Sequence of chain 2.A:
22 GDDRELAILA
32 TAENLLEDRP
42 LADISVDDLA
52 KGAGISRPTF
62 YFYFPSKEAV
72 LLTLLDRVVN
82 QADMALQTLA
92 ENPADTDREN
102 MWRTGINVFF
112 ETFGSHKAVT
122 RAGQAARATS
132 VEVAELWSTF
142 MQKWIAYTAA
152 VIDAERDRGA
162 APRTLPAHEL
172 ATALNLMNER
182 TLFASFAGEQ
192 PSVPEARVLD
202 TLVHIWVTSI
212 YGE

Binding-site contacts:
Ligand atom N2 contacts residue TRP207 of chain 2.A at 3.9 Å.
Ligand atom C1 contacts residue PHE187 of chain 2.A at 4.1 Å (hydrophobic).
Ligand atom C10 contacts residue THR149 of chain 2.A at 3.4 Å.
Ligand atom C10 contacts residue PHE110 of chain 2.A at 3.8 Å (hydrophobic).
Ligand atom C10 contacts residue TRP207 of chain 2.A at 4.0 Å (hydrophobic).
Ligand atom C4 contacts residue GLU180 of chain 2.A at 3.8 Å.
Ligand atom C7 contacts residue TRP145 of chain 2.A at 3.9 Å (hydrophobic).
Ligand atom C9 contacts residue PHE110 of chain 2.A at 3.4 Å (hydrophobic).
Ligand atom C8 contacts residue ASN179 of chain 2.A at 3.6 Å.
Ligand atom C6 contacts residue MET142 of chain 2.A at 3.6 Å (hydrophobic).
Ligand atom C3 contacts residue LEU183 of chain 2.A at 4.0 Å (hydrophobic).
Ligand atom O1 contacts residue ASN179 of chain 2.A at 2.8 Å (h-bond).
Ligand atom O1 contacts residue PHE110 of chain 2.A at 3.4 Å.
Ligand atom C12 contacts residue THR149 of chain 2.A at 3.7 Å.
Ligand atom N1 contacts residue PHE110 of chain 2.A at 3.9 Å.
Ligand atom C8 contacts residue ASN176 of chain 2.A at 3.6 Å.
Ligand atom C2 contacts residue PHE114 of chain 2.A at 3.9 Å (hydrophobic).
Ligand atom C4 contacts residue TRP138 of chain 2.A at 3.8 Å (hydrophobic).
Ligand atom C1 contacts residue PHE184 of chain 2.A at 3.8 Å (hydrophobic).
Ligand atom C7 contacts residue PHE110 of chain 2.A at 3.9 Å (hydrophobic).
Ligand atom C15 contacts residue ILE107 of chain 2.A at 3.6 Å (hydrophobic).
Ligand atom O1 contacts residue ILE107 of chain 2.A at 3.9 Å.
Ligand atom C9 contacts residue ASN179 of chain 2.A at 3.6 Å.
Ligand atom C14 contacts residue GLY106 of chain 2.A at 3.6 Å.
Ligand atom C13 contacts residue TYR148 of chain 2.A at 3.7 Å (hydrophobic).
Ligand atom C15 contacts residue GLY106 of chain 2.A at 4.0 Å.
Ligand atom C7 contacts residue ASN176 of chain 2.A at 3.8 Å.
Ligand atom C15 contacts residue TRP207 of chain 2.A at 3.6 Å (hydrophobic).
Ligand atom C10 contacts residue ASN176 of chain 2.A at 3.5 Å.
Ligand atom N1 contacts residue ASN176 of chain 2.A at 3.0 Å (h-bond).
Ligand atom C13 contacts residue TRP103 of chain 2.A at 3.9 Å (hydrophobic).
Ligand atom N2 contacts residue PHE110 of chain 2.A at 3.5 Å.
Ligand atom C9 contacts residue ASN176 of chain 2.A at 3.9 Å.
Ligand atom C1 contacts residue THR121 of chain 2.A at 3.6 Å.
Ligand atom C3 contacts residue PHE114 of chain 2.A at 4.1 Å (hydrophobic).
Ligand atom C1 contacts residue LEU183 of chain 2.A at 4.0 Å (hydrophobic).
Ligand atom C5 contacts residue GLU180 of chain 2.A at 4.0 Å.
Ligand atom C14 contacts residue ILE107 of chain 2.A at 3.8 Å (hydrophobic).
Ligand atom C5 contacts residue PHE110 of chain 2.A at 4.0 Å (hydrophobic).
Ligand atom C11 contacts residue THR149 of chain 2.A at 3.4 Å.

This protein binds this small molecule.
Small molecule (SMILES): CCCCCCCCNC(=O)N1CCC(C)CC1